Binding-site contacts:
Ligand atom O5 contacts residue ASP796 of chain 1.A at 3.2 Å (salt-bridge).
Ligand atom C8 contacts residue ASN709 of chain 1.C at 3.8 Å.
Ligand atom C5 contacts residue ASN709 of chain 1.C at 3.6 Å.
Ligand atom C5 contacts residue ASP796 of chain 1.A at 4.1 Å.
Ligand atom C8 contacts residue ASN710 of chain 1.C at 3.9 Å.
Ligand atom O5 contacts residue ASN709 of chain 1.C at 2.5 Å (h-bond).
Ligand atom N2 contacts residue ASN709 of chain 1.C at 2.9 Å (h-bond).
Ligand atom C7 contacts residue ASN710 of chain 1.C at 4.2 Å.
Ligand atom C8 contacts residue THR1077 of chain 1.C at 4.2 Å.
Ligand atom C8 contacts residue GLY1131 of chain 1.C at 3.9 Å.
Ligand atom C3 contacts residue ASN709 of chain 1.C at 3.8 Å.
Ligand atom O6 contacts residue ASP796 of chain 1.A at 4.1 Å.
Ligand atom C1 contacts residue ASN710 of chain 1.C at 4.0 Å.
Ligand atom C2 contacts residue ASN710 of chain 1.C at 4.1 Å.
Ligand atom C6 contacts residue ASP796 of chain 1.A at 4.1 Å.
Ligand atom C1 contacts residue ASN709 of chain 1.C at 1.5 Å.
Ligand atom O7 contacts residue GLY1131 of chain 1.C at 4.2 Å.
Ligand atom C2 contacts residue ASN709 of chain 1.C at 2.6 Å.
Ligand atom C1 contacts residue ASP796 of chain 1.A at 4.0 Å.
Ligand atom C4 contacts residue ASN709 of chain 1.C at 4.3 Å.
Ligand atom C7 contacts residue ASN709 of chain 1.C at 3.4 Å.
Ligand atom C3 contacts residue ASN710 of chain 1.C at 4.2 Å.
Ligand atom C7 contacts residue GLY1131 of chain 1.C at 4.2 Å.
Ligand atom N2 contacts residue ASN710 of chain 1.C at 3.5 Å (h-bond).
Ligand atom O7 contacts residue ASN709 of chain 1.C at 3.2 Å (h-bond).

Sequence of chain 1.C:
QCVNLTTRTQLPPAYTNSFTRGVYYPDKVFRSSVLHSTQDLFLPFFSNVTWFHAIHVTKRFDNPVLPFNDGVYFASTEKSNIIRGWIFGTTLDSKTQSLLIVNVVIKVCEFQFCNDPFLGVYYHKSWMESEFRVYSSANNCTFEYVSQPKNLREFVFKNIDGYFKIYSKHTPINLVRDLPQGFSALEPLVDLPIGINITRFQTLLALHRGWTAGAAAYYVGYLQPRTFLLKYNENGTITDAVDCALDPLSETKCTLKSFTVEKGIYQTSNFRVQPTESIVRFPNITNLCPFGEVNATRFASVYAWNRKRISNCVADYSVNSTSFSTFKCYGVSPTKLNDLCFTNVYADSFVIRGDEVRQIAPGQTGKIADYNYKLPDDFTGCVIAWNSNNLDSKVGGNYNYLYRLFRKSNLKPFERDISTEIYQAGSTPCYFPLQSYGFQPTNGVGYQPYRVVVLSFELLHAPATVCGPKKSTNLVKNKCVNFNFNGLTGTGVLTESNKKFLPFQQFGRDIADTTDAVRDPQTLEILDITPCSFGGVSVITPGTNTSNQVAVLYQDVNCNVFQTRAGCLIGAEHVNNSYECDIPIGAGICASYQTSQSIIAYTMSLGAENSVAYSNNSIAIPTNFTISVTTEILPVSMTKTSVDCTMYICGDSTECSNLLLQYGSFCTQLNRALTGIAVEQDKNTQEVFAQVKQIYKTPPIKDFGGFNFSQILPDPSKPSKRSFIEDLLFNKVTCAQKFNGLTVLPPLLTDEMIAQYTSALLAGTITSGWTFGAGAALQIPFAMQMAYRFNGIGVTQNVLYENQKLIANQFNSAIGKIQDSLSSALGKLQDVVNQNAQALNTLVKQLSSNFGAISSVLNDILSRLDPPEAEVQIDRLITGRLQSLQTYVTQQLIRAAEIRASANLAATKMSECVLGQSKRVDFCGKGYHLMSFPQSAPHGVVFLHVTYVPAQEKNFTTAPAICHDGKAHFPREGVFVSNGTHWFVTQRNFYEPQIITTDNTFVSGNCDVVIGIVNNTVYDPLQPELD

Sequence of chain 1.A:
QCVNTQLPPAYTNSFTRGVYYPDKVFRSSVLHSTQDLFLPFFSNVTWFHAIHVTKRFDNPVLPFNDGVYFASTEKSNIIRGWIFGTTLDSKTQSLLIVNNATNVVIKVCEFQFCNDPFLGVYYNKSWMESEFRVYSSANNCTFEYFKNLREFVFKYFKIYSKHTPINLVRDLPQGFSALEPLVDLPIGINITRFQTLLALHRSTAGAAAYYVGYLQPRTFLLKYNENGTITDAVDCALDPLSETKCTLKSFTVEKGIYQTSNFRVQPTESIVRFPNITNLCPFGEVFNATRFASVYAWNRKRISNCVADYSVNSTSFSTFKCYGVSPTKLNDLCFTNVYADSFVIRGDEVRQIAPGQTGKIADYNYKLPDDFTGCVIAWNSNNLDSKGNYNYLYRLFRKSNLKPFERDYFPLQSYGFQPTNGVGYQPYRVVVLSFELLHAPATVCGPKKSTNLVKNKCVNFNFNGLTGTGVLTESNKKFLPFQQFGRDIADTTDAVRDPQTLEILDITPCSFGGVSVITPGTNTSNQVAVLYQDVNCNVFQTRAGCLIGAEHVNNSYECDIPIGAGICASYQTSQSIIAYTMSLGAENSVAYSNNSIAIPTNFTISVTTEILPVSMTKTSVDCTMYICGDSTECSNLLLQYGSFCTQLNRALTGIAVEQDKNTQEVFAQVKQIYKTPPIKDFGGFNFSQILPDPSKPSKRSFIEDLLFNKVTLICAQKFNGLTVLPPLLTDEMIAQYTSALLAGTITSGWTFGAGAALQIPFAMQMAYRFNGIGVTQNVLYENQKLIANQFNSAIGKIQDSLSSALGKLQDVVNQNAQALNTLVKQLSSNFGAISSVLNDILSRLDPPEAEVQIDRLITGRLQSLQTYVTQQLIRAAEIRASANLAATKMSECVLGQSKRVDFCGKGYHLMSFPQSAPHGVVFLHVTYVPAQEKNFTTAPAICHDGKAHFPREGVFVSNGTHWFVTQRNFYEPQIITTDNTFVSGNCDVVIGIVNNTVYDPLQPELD

This protein binds this small molecule.
Small molecule (SMILES): CC(=O)N[C@@H]1[C@@H](O)[C@H](O)[C@@H](CO)O[C@H]1O